Binding-site contacts:
Ligand atom C1 contacts residue VAL37 of chain 1.B at 3.5 Å (hydrophobic).
Ligand atom O contacts residue VAL96 of chain 1.B at 3.7 Å.
Ligand atom O4 contacts residue ARG95 of chain 1.B at 3.2 Å (salt-bridge).
Ligand atom C contacts residue VAL37 of chain 1.B at 3.9 Å (hydrophobic).
Ligand atom O contacts residue ASN90 of chain 1.B at 3.2 Å (h-bond).
Ligand atom C3 contacts residue ILE44 of chain 1.B at 4.0 Å (hydrophobic).
Ligand atom C9 contacts residue PRO45 of chain 1.B at 3.6 Å (hydrophobic).
Ligand atom C2 contacts residue VAL96 of chain 1.B at 4.2 Å (hydrophobic).
Ligand atom C4 contacts residue ASN90 of chain 1.B at 3.4 Å.
Ligand atom N1 contacts residue ILE44 of chain 1.B at 3.7 Å.
Ligand atom N2 contacts residue TYR89 of chain 1.B at 3.7 Å.
Ligand atom C12 contacts residue ILE44 of chain 1.B at 3.7 Å (hydrophobic).
Ligand atom C13 contacts residue ILE44 of chain 1.B at 4.0 Å (hydrophobic).
Ligand atom C7 contacts residue GLY43 of chain 1.B at 4.1 Å.
Ligand atom C1 contacts residue PRO32 of chain 1.B at 3.5 Å (hydrophobic).
Ligand atom N contacts residue VAL96 of chain 1.B at 4.1 Å.
Ligand atom O3 contacts residue PRO45 of chain 1.B at 3.5 Å.
Ligand atom CL contacts residue PHE33 of chain 1.B at 3.1 Å.
Ligand atom C2 contacts residue ILE44 of chain 1.B at 4.1 Å (hydrophobic).
Ligand atom O5 contacts residue LEU42 of chain 1.B at 3.5 Å.
Ligand atom C4 contacts residue ILE44 of chain 1.B at 3.7 Å (hydrophobic).
Ligand atom N2 contacts residue ILE44 of chain 1.B at 3.8 Å.
Ligand atom C11 contacts residue PRO45 of chain 1.B at 4.1 Å (hydrophobic).
Ligand atom C3 contacts residue ASN90 of chain 1.B at 3.4 Å.
Ligand atom C8 contacts residue GLY43 of chain 1.B at 3.8 Å.
Ligand atom O6 contacts residue PRO32 of chain 1.B at 4.0 Å.
Ligand atom CL contacts residue VAL96 of chain 1.B at 4.0 Å.
Ligand atom C contacts residue VAL96 of chain 1.B at 3.7 Å (hydrophobic).
Ligand atom O6 contacts residue LEU42 of chain 1.B at 4.1 Å.
Ligand atom C7 contacts residue PRO45 of chain 1.B at 4.0 Å (hydrophobic).
Ligand atom C11 contacts residue TYR89 of chain 1.B at 3.9 Å (hydrophobic).
Ligand atom O4 contacts residue PRO32 of chain 1.B at 4.0 Å.
Ligand atom O4 contacts residue VAL96 of chain 1.B at 3.2 Å.
Ligand atom C4 contacts residue TYR89 of chain 1.B at 3.6 Å (hydrophobic).
Ligand atom C5 contacts residue ILE44 of chain 1.B at 3.6 Å (hydrophobic).
Ligand atom C3 contacts residue TYR89 of chain 1.B at 4.2 Å (hydrophobic).
Ligand atom C10 contacts residue PRO45 of chain 1.B at 3.9 Å (hydrophobic).
Ligand atom O5 contacts residue ARG95 of chain 1.B at 4.2 Å.
Ligand atom C8 contacts residue PRO45 of chain 1.B at 3.7 Å (hydrophobic).
Ligand atom CL contacts residue ALA86 of chain 1.B at 3.8 Å.

This small molecule binds to this protein.
Small molecule (SMILES): O=C(CCl)Nc1ccc(/N=N/c2ccc(S(=O)(=O)O)cc2)cc1S(=O)(=O)O

Sequence of chain 1.B:
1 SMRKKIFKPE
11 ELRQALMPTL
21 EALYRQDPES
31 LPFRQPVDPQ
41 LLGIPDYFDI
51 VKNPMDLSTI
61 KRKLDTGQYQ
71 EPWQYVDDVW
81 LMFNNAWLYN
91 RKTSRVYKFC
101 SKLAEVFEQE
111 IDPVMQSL